This protein binds this small molecule.
Small molecule (SMILES): CC#C[C@]1(O)CC[C@H]2[C@@H]3CCC4=CC(=O)CCC4=C3[C@@H](c3ccc(N(C)C)cc3)C[C@@]21C

Sequence of chain 1.A:
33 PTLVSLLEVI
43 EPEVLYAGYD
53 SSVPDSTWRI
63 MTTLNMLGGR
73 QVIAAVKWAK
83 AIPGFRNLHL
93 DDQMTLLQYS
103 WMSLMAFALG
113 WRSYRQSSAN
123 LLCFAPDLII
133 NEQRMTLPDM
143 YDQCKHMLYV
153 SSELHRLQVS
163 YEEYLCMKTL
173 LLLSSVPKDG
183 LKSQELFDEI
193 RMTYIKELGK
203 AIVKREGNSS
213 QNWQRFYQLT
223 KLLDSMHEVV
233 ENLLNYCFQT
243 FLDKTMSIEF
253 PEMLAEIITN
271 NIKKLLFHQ

Binding-site contacts:
Ligand atom C26 contacts residue LEU66 of chain 2.A at 3.2 Å (hydrophobic).
Ligand atom C7 contacts residue MET107 of chain 2.A at 3.6 Å (hydrophobic).
Ligand atom C26 contacts residue ASN67 of chain 2.A at 3.8 Å.
Ligand atom O30 contacts residue PHE126 of chain 2.A at 3.7 Å.
Ligand atom C30 contacts residue MET63 of chain 2.A at 3.8 Å (hydrophobic).
Ligand atom C18 contacts residue LEU66 of chain 2.A at 3.6 Å (hydrophobic).
Ligand atom C3 contacts residue GLN73 of chain 2.A at 3.5 Å.
Ligand atom C23 contacts residue PHE243 of chain 1.A at 3.8 Å (hydrophobic).
Ligand atom C17 contacts residue GLN145 of chain 2.A at 3.4 Å.
Ligand atom C31 contacts residue MET149 of chain 2.A at 3.6 Å (hydrophobic).
Ligand atom C9 contacts residue MET104 of chain 2.A at 3.8 Å (hydrophobic).
Ligand atom C30 contacts residue MET149 of chain 2.A at 3.7 Å (hydrophobic).
Ligand atom O3 contacts residue GLN145 of chain 2.A at 2.7 Å (h-bond).
Ligand atom C31 contacts residue GLN145 of chain 2.A at 3.3 Å.
Ligand atom C6 contacts residue GLN73 of chain 2.A at 3.8 Å.
Ligand atom C29 contacts residue PHE240 of chain 2.A at 3.7 Å (hydrophobic).
Ligand atom C16 contacts residue LEU235 of chain 2.A at 3.8 Å (hydrophobic).
Ligand atom O30 contacts residue ARG114 of chain 2.A at 2.8 Å (salt-bridge).
Ligand atom O30 contacts residue GLN73 of chain 2.A at 2.8 Å (h-bond).
Ligand atom C8 contacts residue MET104 of chain 2.A at 3.6 Å (hydrophobic).
Ligand atom C2 contacts residue PHE126 of chain 2.A at 3.4 Å (hydrophobic).
Ligand atom O3 contacts residue MET63 of chain 2.A at 3.6 Å.
Ligand atom C15 contacts residue MET149 of chain 2.A at 3.8 Å (hydrophobic).
Ligand atom C23 contacts residue TRP103 of chain 2.A at 3.6 Å (hydrophobic).
Ligand atom C3 contacts residue LEU111 of chain 2.A at 3.6 Å (hydrophobic).
Ligand atom C2 contacts residue GLN73 of chain 2.A at 3.3 Å.
Ligand atom C15 contacts residue LEU235 of chain 2.A at 3.6 Å (hydrophobic).
Ligand atom C28 contacts residue VAL74 of chain 2.A at 3.7 Å (hydrophobic).
Ligand atom C3 contacts residue MET107 of chain 2.A at 3.6 Å (hydrophobic).
Ligand atom C23 contacts residue GLY70 of chain 2.A at 3.8 Å.
Ligand atom C1 contacts residue PHE126 of chain 2.A at 3.0 Å (hydrophobic).
Ligand atom C22 contacts residue GLY70 of chain 2.A at 3.8 Å.
Ligand atom C22 contacts residue MET107 of chain 2.A at 3.8 Å (hydrophobic).
Ligand atom C25 contacts residue PHE243 of chain 1.A at 3.7 Å (hydrophobic).
Ligand atom C30 contacts residue GLN145 of chain 2.A at 3.6 Å.
Ligand atom C4 contacts residue MET107 of chain 2.A at 3.8 Å (hydrophobic).
Ligand atom C19 contacts residue PHE243 of chain 1.A at 3.1 Å (hydrophobic).
Ligand atom C25 contacts residue ASN67 of chain 2.A at 3.8 Å.
Ligand atom C1 contacts residue LEU66 of chain 2.A at 3.5 Å (hydrophobic).
Ligand atom C24 contacts residue PHE243 of chain 1.A at 3.6 Å (hydrophobic).

Sequence of chain 2.A:
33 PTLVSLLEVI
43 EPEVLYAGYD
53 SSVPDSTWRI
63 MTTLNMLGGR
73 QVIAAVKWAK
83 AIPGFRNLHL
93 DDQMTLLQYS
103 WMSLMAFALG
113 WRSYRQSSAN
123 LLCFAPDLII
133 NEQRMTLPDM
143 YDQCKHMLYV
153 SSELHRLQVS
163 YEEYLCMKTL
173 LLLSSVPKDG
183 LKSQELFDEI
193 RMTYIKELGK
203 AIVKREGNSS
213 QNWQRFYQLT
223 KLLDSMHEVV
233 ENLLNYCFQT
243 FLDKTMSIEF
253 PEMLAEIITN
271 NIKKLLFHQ